Binding-site contacts:
Ligand atom C6 contacts residue ARG83 of chain 1.F at 3.8 Å.
Ligand atom C7 contacts residue ASN176 of chain 1.F at 2.9 Å.
Ligand atom C1 contacts residue ASN176 of chain 1.F at 1.4 Å.
Ligand atom C5 contacts residue ASN176 of chain 1.F at 3.6 Å.
Ligand atom C8 contacts residue ASN176 of chain 1.F at 4.3 Å.
Ligand atom O7 contacts residue ASN176 of chain 1.F at 2.5 Å (h-bond).
Ligand atom O6 contacts residue ARG83 of chain 1.F at 3.6 Å.
Ligand atom C2 contacts residue ASN176 of chain 1.F at 2.4 Å.
Ligand atom O5 contacts residue ASN176 of chain 1.F at 2.3 Å (h-bond).
Ligand atom C3 contacts residue ASN176 of chain 1.F at 3.7 Å.
Ligand atom C6 contacts residue ASN176 of chain 1.F at 4.5 Å.
Ligand atom C4 contacts residue ASN176 of chain 1.F at 4.1 Å.
Ligand atom N2 contacts residue ASN176 of chain 1.F at 2.9 Å (h-bond).

Sequence of chain 1.F:
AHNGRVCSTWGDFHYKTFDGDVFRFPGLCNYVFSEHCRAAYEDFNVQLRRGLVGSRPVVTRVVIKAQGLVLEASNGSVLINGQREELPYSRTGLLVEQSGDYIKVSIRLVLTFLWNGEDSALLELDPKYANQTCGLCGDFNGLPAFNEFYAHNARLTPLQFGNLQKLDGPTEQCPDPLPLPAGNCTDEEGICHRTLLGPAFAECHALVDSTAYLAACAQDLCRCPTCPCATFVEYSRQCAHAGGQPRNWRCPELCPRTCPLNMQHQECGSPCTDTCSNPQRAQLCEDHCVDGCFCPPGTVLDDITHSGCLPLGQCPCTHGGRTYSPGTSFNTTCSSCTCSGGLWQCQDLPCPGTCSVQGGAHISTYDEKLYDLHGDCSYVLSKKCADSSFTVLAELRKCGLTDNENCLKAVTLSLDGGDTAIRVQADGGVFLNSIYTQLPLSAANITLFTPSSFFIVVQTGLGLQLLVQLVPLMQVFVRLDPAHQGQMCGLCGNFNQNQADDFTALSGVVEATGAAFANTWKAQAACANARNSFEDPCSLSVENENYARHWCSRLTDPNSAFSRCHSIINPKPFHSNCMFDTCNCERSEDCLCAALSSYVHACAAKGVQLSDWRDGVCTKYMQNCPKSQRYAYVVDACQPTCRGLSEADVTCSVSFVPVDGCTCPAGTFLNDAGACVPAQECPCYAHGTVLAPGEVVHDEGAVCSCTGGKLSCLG

The small molecule below binds the protein below.
Small molecule (SMILES): CC(=O)N[C@@H]1[C@@H](O)[C@H](O)[C@@H](CO)O[C@H]1O